The small molecule below binds the protein below.
Small molecule (SMILES): Nc1ccc2ccc(CNCCCc3cccc(F)c3)cc2n1

Sequence of chain 1.B:
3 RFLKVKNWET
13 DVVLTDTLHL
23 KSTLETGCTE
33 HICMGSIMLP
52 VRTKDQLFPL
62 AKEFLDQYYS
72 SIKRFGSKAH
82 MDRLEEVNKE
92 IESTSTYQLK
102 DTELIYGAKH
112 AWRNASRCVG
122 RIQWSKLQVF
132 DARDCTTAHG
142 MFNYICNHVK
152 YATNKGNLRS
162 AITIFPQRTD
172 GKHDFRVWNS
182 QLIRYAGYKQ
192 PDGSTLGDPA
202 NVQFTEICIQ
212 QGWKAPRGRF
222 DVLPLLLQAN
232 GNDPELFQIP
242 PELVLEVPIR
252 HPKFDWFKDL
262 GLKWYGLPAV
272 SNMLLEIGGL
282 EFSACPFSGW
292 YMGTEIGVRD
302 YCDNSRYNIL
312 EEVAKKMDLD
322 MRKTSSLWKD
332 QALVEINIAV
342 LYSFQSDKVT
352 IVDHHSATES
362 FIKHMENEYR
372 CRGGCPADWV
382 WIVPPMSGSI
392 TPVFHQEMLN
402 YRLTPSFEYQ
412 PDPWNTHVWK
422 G

Sequence of chain 1.A:
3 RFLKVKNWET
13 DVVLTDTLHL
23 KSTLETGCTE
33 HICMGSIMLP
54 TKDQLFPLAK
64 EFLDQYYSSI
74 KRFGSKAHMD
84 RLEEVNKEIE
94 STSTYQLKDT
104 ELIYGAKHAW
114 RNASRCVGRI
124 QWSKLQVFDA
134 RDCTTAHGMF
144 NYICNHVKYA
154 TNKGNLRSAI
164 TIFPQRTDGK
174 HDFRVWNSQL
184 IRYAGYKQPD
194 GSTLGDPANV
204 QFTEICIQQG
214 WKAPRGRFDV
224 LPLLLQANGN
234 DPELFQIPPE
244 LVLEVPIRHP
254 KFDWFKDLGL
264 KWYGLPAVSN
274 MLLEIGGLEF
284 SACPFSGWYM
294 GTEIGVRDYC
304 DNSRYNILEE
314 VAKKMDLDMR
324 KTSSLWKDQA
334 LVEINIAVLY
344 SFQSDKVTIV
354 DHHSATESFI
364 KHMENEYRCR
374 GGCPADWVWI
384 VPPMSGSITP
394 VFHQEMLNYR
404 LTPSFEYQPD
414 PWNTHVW

Binding-site contacts:
Ligand atom C06 contacts residue VAL271 of chain 1.A at 3.3 Å (hydrophobic).
Ligand atom C14 contacts residue HEM1 of chain 1.C at 3.9 Å.
Ligand atom N02 contacts residue TYR292 of chain 1.A at 3.8 Å.
Ligand atom F25 contacts residue TYR410 of chain 1.A at 3.7 Å.
Ligand atom F25 contacts residue MET40 of chain 1.A at 3.2 Å.
Ligand atom C09 contacts residue GLU296 of chain 1.A at 3.5 Å.
Ligand atom N02 contacts residue GLU296 of chain 1.A at 2.9 Å (salt-bridge).
Ligand atom C05 contacts residue VAL271 of chain 1.A at 3.9 Å (hydrophobic).
Ligand atom N01 contacts residue GLU296 of chain 1.A at 2.6 Å (salt-bridge).
Ligand atom C06 contacts residue PHE288 of chain 1.A at 4.0 Å (hydrophobic).
Ligand atom C06 contacts residue HEM1 of chain 1.C at 3.5 Å.
Ligand atom C14 contacts residue TRP382 of chain 1.A at 3.9 Å (hydrophobic).
Ligand atom C09 contacts residue VAL271 of chain 1.A at 3.9 Å (hydrophobic).
Ligand atom C25 contacts residue LEU41 of chain 1.A at 3.9 Å (hydrophobic).
Ligand atom C11 contacts residue HEM1 of chain 1.C at 3.1 Å.
Ligand atom C13 contacts residue HEM1 of chain 1.C at 3.6 Å.
Ligand atom C11 contacts residue VAL271 of chain 1.A at 3.9 Å (hydrophobic).
Ligand atom C24 contacts residue TRP10 of chain 1.B at 3.7 Å (hydrophobic).
Ligand atom C02 contacts residue HEM1 of chain 1.C at 3.8 Å.
Ligand atom C02 contacts residue GLU296 of chain 1.A at 3.6 Å.
Ligand atom N02 contacts residue HEM1 of chain 1.C at 3.7 Å.
Ligand atom C02 contacts residue TRP291 of chain 1.A at 3.9 Å (hydrophobic).
Ligand atom C24 contacts residue MET40 of chain 1.A at 3.7 Å (hydrophobic).
Ligand atom C26 contacts residue MET40 of chain 1.A at 3.7 Å (hydrophobic).
Ligand atom C05 contacts residue HEM1 of chain 1.C at 3.7 Å.
Ligand atom N02 contacts residue PRO269 of chain 1.A at 3.7 Å.
Ligand atom C09 contacts residue HEM1 of chain 1.C at 3.5 Å.
Ligand atom C10 contacts residue GLU296 of chain 1.A at 3.4 Å.
Ligand atom C04 contacts residue HEM1 of chain 1.C at 3.2 Å.
Ligand atom C08 contacts residue HEM1 of chain 1.C at 3.6 Å.
Ligand atom C24 contacts residue LEU41 of chain 1.A at 4.0 Å (hydrophobic).
Ligand atom N12 contacts residue HEM1 of chain 1.C at 3.0 Å (h-bond).
Ligand atom F25 contacts residue LEU41 of chain 1.A at 3.3 Å.
Ligand atom C03 contacts residue HEM1 of chain 1.C at 3.0 Å.
Ligand atom C10 contacts residue HEM1 of chain 1.C at 3.9 Å.
Ligand atom C23 contacts residue TRP10 of chain 1.B at 3.5 Å (hydrophobic).
Ligand atom C07 contacts residue VAL271 of chain 1.A at 3.0 Å (hydrophobic).
Ligand atom C25 contacts residue MET40 of chain 1.A at 3.4 Å (hydrophobic).
Ligand atom N02 contacts residue TRP291 of chain 1.A at 2.7 Å (h-bond).
Ligand atom C08 contacts residue VAL271 of chain 1.A at 3.3 Å (hydrophobic).